Sequence of chain 1.B:
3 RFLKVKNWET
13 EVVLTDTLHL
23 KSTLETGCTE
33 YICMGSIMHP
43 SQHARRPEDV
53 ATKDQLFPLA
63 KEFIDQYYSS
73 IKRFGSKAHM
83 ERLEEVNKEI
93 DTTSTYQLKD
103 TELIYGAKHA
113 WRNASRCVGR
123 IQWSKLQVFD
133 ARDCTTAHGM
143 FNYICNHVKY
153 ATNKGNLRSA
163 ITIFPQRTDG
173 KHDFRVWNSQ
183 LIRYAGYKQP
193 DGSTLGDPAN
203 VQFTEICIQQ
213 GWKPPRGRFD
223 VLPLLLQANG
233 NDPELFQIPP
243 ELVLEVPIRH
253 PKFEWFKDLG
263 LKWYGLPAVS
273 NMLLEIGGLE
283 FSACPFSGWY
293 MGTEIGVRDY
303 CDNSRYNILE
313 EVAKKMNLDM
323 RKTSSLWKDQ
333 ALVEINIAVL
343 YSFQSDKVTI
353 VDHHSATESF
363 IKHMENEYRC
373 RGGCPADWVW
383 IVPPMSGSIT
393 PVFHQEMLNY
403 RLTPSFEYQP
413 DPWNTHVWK

Binding-site contacts:
Ligand atom C13 contacts residue GLN182 of chain 1.B at 3.6 Å.
Ligand atom N02 contacts residue HEM1 of chain 1.L at 3.2 Å.
Ligand atom F13 contacts residue GLN182 of chain 1.B at 3.7 Å.
Ligand atom C11 contacts residue GLN182 of chain 1.B at 4.0 Å.
Ligand atom C06 contacts residue GLU296 of chain 1.B at 3.4 Å.
Ligand atom C21 contacts residue GLU296 of chain 1.B at 3.3 Å.
Ligand atom C02 contacts residue TRP291 of chain 1.B at 3.6 Å (hydrophobic).
Ligand atom N02 contacts residue TYR292 of chain 1.B at 3.6 Å.
Ligand atom C02 contacts residue PRO269 of chain 1.B at 3.9 Å (hydrophobic).
Ligand atom F13 contacts residue TYR292 of chain 1.B at 3.9 Å.
Ligand atom C12 contacts residue GLN182 of chain 1.B at 3.3 Å.
Ligand atom F12 contacts residue GLN182 of chain 1.B at 3.1 Å.
Ligand atom F08 contacts residue SER289 of chain 1.B at 3.6 Å.
Ligand atom F09 contacts residue GLY290 of chain 1.B at 2.9 Å.
Ligand atom F09 contacts residue HEM1 of chain 1.L at 3.3 Å.
Ligand atom C03 contacts residue HEM1 of chain 1.L at 3.2 Å.
Ligand atom F08 contacts residue PHE288 of chain 1.B at 3.2 Å.
Ligand atom F09 contacts residue SER289 of chain 1.B at 3.1 Å.
Ligand atom C07 contacts residue PHE288 of chain 1.B at 3.7 Å (hydrophobic).
Ligand atom C02 contacts residue GLU296 of chain 1.B at 3.5 Å.
Ligand atom F13 contacts residue TYR266 of chain 1.B at 2.6 Å.
Ligand atom F08 contacts residue PRO269 of chain 1.B at 3.8 Å.
Ligand atom C13 contacts residue TYR266 of chain 1.B at 3.9 Å (hydrophobic).
Ligand atom C03 contacts residue TRP291 of chain 1.B at 3.8 Å (hydrophobic).
Ligand atom C04 contacts residue HEM1 of chain 1.L at 3.8 Å.
Ligand atom N02 contacts residue TRP291 of chain 1.B at 2.5 Å (h-bond).
Ligand atom C22 contacts residue VAL271 of chain 1.B at 3.8 Å (hydrophobic).
Ligand atom C02 contacts residue HEM1 of chain 1.L at 3.5 Å.
Ligand atom F13 contacts residue ARG185 of chain 1.B at 3.8 Å.
Ligand atom N01 contacts residue GLU296 of chain 1.B at 2.6 Å (salt-bridge).
Ligand atom N02 contacts residue GLU296 of chain 1.B at 2.8 Å (salt-bridge).
Ligand atom F12 contacts residue ALA270 of chain 1.B at 3.8 Å.
Ligand atom F09 contacts residue PRO269 of chain 1.B at 4.0 Å.
Ligand atom F08 contacts residue VAL271 of chain 1.B at 3.4 Å.
Ligand atom C07 contacts residue HEM1 of chain 1.L at 3.5 Å.
Ligand atom C14 contacts residue GLN182 of chain 1.B at 3.9 Å.
Ligand atom F12 contacts residue PRO269 of chain 1.B at 3.6 Å.
Ligand atom C05 contacts residue VAL271 of chain 1.B at 3.5 Å (hydrophobic).
Ligand atom N02 contacts residue MET293 of chain 1.B at 4.0 Å.
Ligand atom F12 contacts residue TYR292 of chain 1.B at 3.8 Å.

A protein and the small-molecule ligand that binds it are described below.
Small molecule (SMILES): CN(C)CCc1cc(F)c(F)c(CCc2cc(C(F)F)cc(N)n2)c1